This small molecule binds to this protein.
Small molecule (SMILES): O=C(O)CNC(=O)c1ccc(S(=O)(=O)N2CCC(c3ccc(Cl)cc3)CC2)cn1

Binding-site contacts:
Ligand atom C17 contacts residue ARG52 of chain 1.A at 3.8 Å.
Ligand atom C6 contacts residue TYR54 of chain 1.A at 3.9 Å (hydrophobic).
Ligand atom C13 contacts residue TYR54 of chain 1.A at 3.7 Å (hydrophobic).
Ligand atom C18 contacts residue MET97 of chain 1.A at 3.6 Å (hydrophobic).
Ligand atom O1 contacts residue GLY51 of chain 1.A at 3.9 Å.
Ligand atom C18 contacts residue TYR54 of chain 1.A at 3.6 Å (hydrophobic).
Ligand atom C11 contacts residue TYR90 of chain 1.A at 3.6 Å (hydrophobic).
Ligand atom C12 contacts residue TYR54 of chain 1.A at 3.9 Å (hydrophobic).
Ligand atom N2 contacts residue TYR90 of chain 1.A at 3.4 Å.
Ligand atom O1 contacts residue ALA64 of chain 1.A at 3.7 Å.
Ligand atom N1 contacts residue TYR90 of chain 1.A at 3.7 Å.
Ligand atom C15 contacts residue ARG52 of chain 1.A at 3.8 Å.
Ligand atom N1 contacts residue TRP40 of chain 1.A at 3.5 Å.
Ligand atom C17 contacts residue TYR92 of chain 1.A at 3.3 Å (hydrophobic).
Ligand atom C7 contacts residue ASP56 of chain 1.A at 3.5 Å.
Ligand atom O1 contacts residue ARG52 of chain 1.A at 3.8 Å.
Ligand atom CL contacts residue ASP56 of chain 1.A at 3.8 Å.
Ligand atom C16 contacts residue TRP40 of chain 1.A at 3.6 Å (hydrophobic).
Ligand atom O2 contacts residue TYR90 of chain 1.A at 3.6 Å.
Ligand atom C12 contacts residue TYR90 of chain 1.A at 3.5 Å (hydrophobic).
Ligand atom C14 contacts residue TYR54 of chain 1.A at 3.5 Å (hydrophobic).
Ligand atom N2 contacts residue TYR54 of chain 1.A at 3.5 Å (h-bond).
Ligand atom O contacts residue ARG52 of chain 1.A at 2.8 Å (salt-bridge).
Ligand atom C16 contacts residue TYR92 of chain 1.A at 3.2 Å (hydrophobic).
Ligand atom O1 contacts residue TYR92 of chain 1.A at 2.7 Å (h-bond).
Ligand atom O4 contacts residue MET97 of chain 1.A at 3.5 Å.
Ligand atom C2 contacts residue TYR54 of chain 1.A at 3.6 Å (hydrophobic).
Ligand atom C14 contacts residue TYR90 of chain 1.A at 3.5 Å (hydrophobic).
Ligand atom O2 contacts residue ARG52 of chain 1.A at 2.9 Å (salt-bridge).
Ligand atom O1 contacts residue VAL65 of chain 1.A at 3.9 Å.
Ligand atom C18 contacts residue TYR90 of chain 1.A at 3.7 Å (hydrophobic).
Ligand atom C1 contacts residue TYR54 of chain 1.A at 3.9 Å (hydrophobic).
Ligand atom C17 contacts residue GLY51 of chain 1.A at 3.9 Å.
Ligand atom C13 contacts residue TYR90 of chain 1.A at 3.3 Å (hydrophobic).
Ligand atom C7 contacts residue SER58 of chain 1.A at 3.8 Å.
Ligand atom C4 contacts residue TYR54 of chain 1.A at 3.8 Å (hydrophobic).
Ligand atom C11 contacts residue TYR54 of chain 1.A at 3.8 Å (hydrophobic).
Ligand atom O2 contacts residue TYR92 of chain 1.A at 3.9 Å.
Ligand atom O contacts residue GLY51 of chain 1.A at 3.4 Å.
Ligand atom C15 contacts residue TYR90 of chain 1.A at 3.6 Å (hydrophobic).

Sequence of chain 1.A:
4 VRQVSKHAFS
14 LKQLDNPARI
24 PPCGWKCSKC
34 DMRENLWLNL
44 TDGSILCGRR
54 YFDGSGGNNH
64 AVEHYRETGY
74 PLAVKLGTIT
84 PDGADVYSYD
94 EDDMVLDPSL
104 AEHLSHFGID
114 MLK